Sequence of chain 58.D:
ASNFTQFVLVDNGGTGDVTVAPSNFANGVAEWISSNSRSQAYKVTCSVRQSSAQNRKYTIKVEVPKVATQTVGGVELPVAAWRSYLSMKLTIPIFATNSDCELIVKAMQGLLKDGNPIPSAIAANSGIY

The protein below binds the small molecule below.
Small molecule (SMILES): Nc1ccn([C@@H]2O[C@H](CO[P](=O)(O)O[C@H]3[C@@H](O)[C@H](n4cnc5c(N)ncnc54)O[C@@H]3CO[P](=O)(O)O[C@H]3[C@@H](O)[C@H](n4cnc5c(=O)nc(N)[nH]c54)O[C@@H]3CO[P](=O)(O)O[C@H]3[C@@H](O)[C@H](n4cnc5c(N)ncnc54)O[C@@H]3CO[P](=O)(O)O[C@H]3[C@@H](O)[C@H](n4cnc5c(N)ncnc54)O[C@@H]3CO[P](=O)(O)O[C@H]3[C@@H](O)[C@H](n4ccc(=O)[nH]c4=O)O[C@@H]3CO[P](=O)(O)O[C@H]3[C@@H](O)[C@H](n4ccc(N)nc4=O)O[C@@H]3CO[P](=O)(O)O[C@H]3[C@@H](O)[C@H](n4ccc(=O)[nH]c4=O)O[C@@H]3CO[P](=O)(O)O[C@H]3[C@@H](O)[C@H](n4cnc5c(=O)nc(N)[nH]c54)O[C@@H]3COPO)[C@@H](O)[C@H]2O)c(=O)n1

Sequence of chain 58.C:
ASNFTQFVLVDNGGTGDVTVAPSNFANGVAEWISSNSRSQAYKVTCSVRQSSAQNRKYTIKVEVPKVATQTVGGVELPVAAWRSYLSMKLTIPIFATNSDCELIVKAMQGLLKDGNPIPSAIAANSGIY

Binding-site contacts:
Ligand atom N7 contacts residue LYS61 of chain 58.C at 3.5 Å.
Ligand atom O3' contacts residue SER51 of chain 58.D at 3.4 Å.
Ligand atom C6 contacts residue THR45 of chain 58.C at 3.5 Å.
Ligand atom OP2 contacts residue TYR85 of chain 58.C at 2.9 Å (h-bond).
Ligand atom N6 contacts residue THR59 of chain 58.C at 2.9 Å (h-bond).
Ligand atom OP2 contacts residue ASN55 of chain 58.D at 3.5 Å (h-bond).
Ligand atom O5' contacts residue ARG49 of chain 58.D at 3.6 Å (salt-bridge).
Ligand atom P contacts residue LYS89 of chain 58.D at 3.4 Å.
Ligand atom P contacts residue ARG49 of chain 58.D at 3.2 Å.
Ligand atom O5' contacts residue LYS57 of chain 58.D at 3.1 Å (salt-bridge).
Ligand atom OP1 contacts residue SER52 of chain 58.D at 2.9 Å (h-bond).
Ligand atom OP1 contacts residue LYS57 of chain 58.D at 2.8 Å.
Ligand atom C5' contacts residue TYR85 of chain 58.C at 3.7 Å (hydrophobic).
Ligand atom N1 contacts residue THR59 of chain 58.C at 3.5 Å.
Ligand atom N6 contacts residue THR45 of chain 58.C at 2.9 Å (h-bond).
Ligand atom C8 contacts residue THR45 of chain 58.C at 3.6 Å.
Ligand atom OP2 contacts residue LYS89 of chain 58.D at 3.5 Å (salt-bridge).
Ligand atom O2' contacts residue GLU63 of chain 58.C at 3.6 Å.
Ligand atom N6 contacts residue THR91 of chain 58.D at 3.4 Å (h-bond).
Ligand atom C6 contacts residue TYR85 of chain 58.C at 3.7 Å (hydrophobic).
Ligand atom P contacts residue LYS57 of chain 58.D at 3.2 Å.
Ligand atom OP2 contacts residue LYS89 of chain 58.D at 3.4 Å (salt-bridge).
Ligand atom OP2 contacts residue LYS57 of chain 58.D at 2.6 Å (salt-bridge).
Ligand atom C5' contacts residue ARG49 of chain 58.D at 3.1 Å.
Ligand atom OP1 contacts residue ASN55 of chain 58.D at 3.4 Å (h-bond).
Ligand atom OP1 contacts residue LYS89 of chain 58.D at 3.3 Å (salt-bridge).
Ligand atom OP1 contacts residue ARG49 of chain 58.D at 2.5 Å (salt-bridge).
Ligand atom P contacts residue SER51 of chain 58.D at 3.4 Å.
Ligand atom OP2 contacts residue SER51 of chain 58.D at 3.5 Å (h-bond).
Ligand atom O3' contacts residue ARG49 of chain 58.D at 3.0 Å (salt-bridge).
Ligand atom C5 contacts residue TYR85 of chain 58.C at 3.7 Å (hydrophobic).
Ligand atom C8 contacts residue TYR85 of chain 58.C at 3.7 Å (hydrophobic).
Ligand atom OP1 contacts residue SER51 of chain 58.D at 2.8 Å (h-bond).
Ligand atom N1 contacts residue SER47 of chain 58.C at 2.8 Å (h-bond).
Ligand atom OP2 contacts residue LYS43 of chain 58.C at 3.0 Å (salt-bridge).
Ligand atom C5 contacts residue THR45 of chain 58.C at 3.2 Å.
Ligand atom C2 contacts residue SER47 of chain 58.C at 3.2 Å.
Ligand atom N7 contacts residue THR45 of chain 58.C at 2.5 Å (h-bond).
Ligand atom N7 contacts residue TYR85 of chain 58.C at 3.6 Å.
Ligand atom OP2 contacts residue LYS57 of chain 58.D at 3.2 Å (salt-bridge).